Binding-site contacts:
Ligand atom C6 contacts residue HIS104 of chain 6.B at 3.5 Å.
Ligand atom N2 contacts residue ASN154 of chain 6.A at 2.9 Å (h-bond).
Ligand atom C4 contacts residue HIS104 of chain 6.B at 4.5 Å.
Ligand atom C2 contacts residue ASN154 of chain 6.A at 2.4 Å.
Ligand atom O5 contacts residue ASN154 of chain 6.A at 2.3 Å (h-bond).
Ligand atom C5 contacts residue ASN154 of chain 6.A at 3.6 Å.
Ligand atom C4 contacts residue ASN154 of chain 6.A at 4.2 Å.
Ligand atom C1 contacts residue ASN154 of chain 6.A at 1.4 Å.
Ligand atom C6 contacts residue VAL250 of chain 6.B at 4.3 Å (hydrophobic).
Ligand atom C3 contacts residue ASN154 of chain 6.A at 3.8 Å.
Ligand atom C1 contacts residue HIS104 of chain 6.B at 3.7 Å.
Ligand atom C5 contacts residue HIS104 of chain 6.B at 3.2 Å.
Ligand atom O5 contacts residue HIS104 of chain 6.B at 3.1 Å.
Ligand atom C8 contacts residue HIS104 of chain 6.B at 4.5 Å.
Ligand atom C8 contacts residue ASN154 of chain 6.A at 3.7 Å.
Ligand atom O7 contacts residue ASN154 of chain 6.A at 3.4 Å (h-bond).
Ligand atom C7 contacts residue ASN154 of chain 6.A at 3.4 Å.

The small molecule below binds the protein below.
Small molecule (SMILES): CC(=O)N[C@H]1[C@H](O[C@H]2[C@H](O)[C@@H](NC(C)=O)CO[C@@H]2CO[C@@H]2O[C@@H](C)[C@@H](O)[C@@H](O)[C@@H]2O)O[C@H](CO)[C@@H](O)[C@@H]1O

Sequence of chain 6.B:
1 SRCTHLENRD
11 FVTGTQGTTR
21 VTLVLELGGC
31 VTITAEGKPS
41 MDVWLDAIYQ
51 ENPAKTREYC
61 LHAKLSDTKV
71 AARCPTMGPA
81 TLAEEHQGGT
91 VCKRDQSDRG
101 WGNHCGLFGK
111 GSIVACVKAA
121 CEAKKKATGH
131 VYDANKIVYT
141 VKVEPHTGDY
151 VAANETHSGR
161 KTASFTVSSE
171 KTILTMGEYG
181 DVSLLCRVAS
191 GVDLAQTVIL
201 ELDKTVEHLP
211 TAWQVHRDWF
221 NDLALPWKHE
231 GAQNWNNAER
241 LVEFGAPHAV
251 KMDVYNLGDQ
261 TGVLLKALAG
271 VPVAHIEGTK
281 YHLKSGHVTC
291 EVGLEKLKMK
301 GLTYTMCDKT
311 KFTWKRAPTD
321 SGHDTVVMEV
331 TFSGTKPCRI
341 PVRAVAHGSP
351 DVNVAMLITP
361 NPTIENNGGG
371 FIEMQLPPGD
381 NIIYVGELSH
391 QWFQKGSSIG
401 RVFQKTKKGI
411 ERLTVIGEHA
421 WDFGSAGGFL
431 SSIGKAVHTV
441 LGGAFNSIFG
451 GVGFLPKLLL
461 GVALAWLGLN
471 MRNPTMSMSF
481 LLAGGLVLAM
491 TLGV

Sequence of chain 6.A:
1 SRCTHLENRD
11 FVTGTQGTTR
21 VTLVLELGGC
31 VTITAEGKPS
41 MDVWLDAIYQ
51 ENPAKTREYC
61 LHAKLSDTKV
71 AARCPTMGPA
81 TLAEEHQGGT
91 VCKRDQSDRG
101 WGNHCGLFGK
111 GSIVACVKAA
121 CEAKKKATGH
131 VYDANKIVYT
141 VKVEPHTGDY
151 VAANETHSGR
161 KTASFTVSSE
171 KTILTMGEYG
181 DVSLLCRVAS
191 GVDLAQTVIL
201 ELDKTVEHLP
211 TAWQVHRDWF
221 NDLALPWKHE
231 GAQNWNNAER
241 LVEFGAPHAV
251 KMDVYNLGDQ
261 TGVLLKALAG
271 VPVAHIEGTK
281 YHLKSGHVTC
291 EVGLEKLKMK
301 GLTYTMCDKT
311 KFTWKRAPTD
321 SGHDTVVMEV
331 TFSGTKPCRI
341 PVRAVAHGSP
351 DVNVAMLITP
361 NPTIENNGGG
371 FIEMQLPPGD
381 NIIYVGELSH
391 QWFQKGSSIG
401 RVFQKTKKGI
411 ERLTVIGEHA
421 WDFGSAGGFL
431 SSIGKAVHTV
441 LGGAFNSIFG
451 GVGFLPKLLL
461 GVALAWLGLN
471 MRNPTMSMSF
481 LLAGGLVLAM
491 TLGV